Binding-site contacts:
Ligand atom C5 contacts residue THR206 of chain 2.B at 4.5 Å.
Ligand atom C3 contacts residue ASN204 of chain 2.B at 3.8 Å.
Ligand atom O7 contacts residue THR206 of chain 2.B at 4.4 Å.
Ligand atom C5 contacts residue ASN204 of chain 2.B at 3.6 Å.
Ligand atom C4 contacts residue ASN204 of chain 2.B at 4.2 Å.
Ligand atom C5 contacts residue PRO208 of chain 2.B at 4.2 Å (hydrophobic).
Ligand atom C1 contacts residue ASN204 of chain 2.B at 1.4 Å.
Ligand atom C8 contacts residue SER244 of chain 2.B at 3.7 Å.
Ligand atom O6 contacts residue PRO208 of chain 2.B at 3.4 Å.
Ligand atom C8 contacts residue THR206 of chain 2.B at 3.7 Å.
Ligand atom N2 contacts residue ASN204 of chain 2.B at 2.9 Å (h-bond).
Ligand atom O5 contacts residue ASN204 of chain 2.B at 2.4 Å (h-bond).
Ligand atom O5 contacts residue PRO208 of chain 2.B at 3.9 Å.
Ligand atom O6 contacts residue ASN204 of chain 2.B at 4.1 Å.
Ligand atom O5 contacts residue THR206 of chain 2.B at 4.3 Å.
Ligand atom C8 contacts residue ASN204 of chain 2.B at 4.3 Å.
Ligand atom C7 contacts residue THR206 of chain 2.B at 3.5 Å.
Ligand atom C6 contacts residue GLU62 of chain 2.B at 4.5 Å.
Ligand atom C7 contacts residue ASN204 of chain 2.B at 3.1 Å.
Ligand atom C2 contacts residue THR206 of chain 2.B at 3.6 Å.
Ligand atom C1 contacts residue THR206 of chain 2.B at 3.2 Å.
Ligand atom O6 contacts residue GLY207 of chain 2.B at 4.3 Å.
Ligand atom O6 contacts residue GLU62 of chain 2.B at 3.2 Å (salt-bridge).
Ligand atom C2 contacts residue ASN204 of chain 2.B at 2.4 Å.
Ligand atom C6 contacts residue PRO208 of chain 2.B at 3.5 Å (hydrophobic).
Ligand atom C8 contacts residue GLU245 of chain 2.B at 3.7 Å.
Ligand atom O7 contacts residue ASN204 of chain 2.B at 3.1 Å (h-bond).
Ligand atom N2 contacts residue THR206 of chain 2.B at 2.9 Å (h-bond).
Ligand atom C3 contacts residue THR206 of chain 2.B at 4.4 Å.

Sequence of chain 2.B:
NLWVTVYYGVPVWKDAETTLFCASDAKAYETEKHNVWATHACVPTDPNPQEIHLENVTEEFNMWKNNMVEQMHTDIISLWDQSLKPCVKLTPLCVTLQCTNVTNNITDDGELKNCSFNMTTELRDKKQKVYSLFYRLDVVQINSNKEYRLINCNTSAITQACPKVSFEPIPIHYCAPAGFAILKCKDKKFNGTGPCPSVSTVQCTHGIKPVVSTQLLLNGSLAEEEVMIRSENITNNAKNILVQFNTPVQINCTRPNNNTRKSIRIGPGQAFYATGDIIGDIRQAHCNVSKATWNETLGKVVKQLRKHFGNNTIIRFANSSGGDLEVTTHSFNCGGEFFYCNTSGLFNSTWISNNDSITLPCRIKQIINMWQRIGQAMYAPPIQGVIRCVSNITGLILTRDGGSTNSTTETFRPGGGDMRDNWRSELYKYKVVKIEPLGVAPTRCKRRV

A protein and the small-molecule ligand that binds it are described below.
Small molecule (SMILES): CC(=O)N[C@H]1[C@H](O[C@H]2[C@H](O)[C@@H](NC(C)=O)CO[C@@H]2CO)O[C@H](CO)[C@@H](O)[C@@H]1O